This protein binds this small molecule.
Small molecule (SMILES): O=C(O)[C@@](O)(COP(=O)(O)O)[C@H](O)[C@H](O)COP(=O)(O)O

Binding-site contacts:
Ligand atom O5 contacts residue LEU335 of chain 1.C at 3.3 Å.
Ligand atom O1P contacts residue GLY403 of chain 1.C at 2.9 Å (h-bond).
Ligand atom O7 contacts residue GLU60 of chain 1.K at 3.4 Å (salt-bridge).
Ligand atom O3 contacts residue HIS294 of chain 1.C at 2.9 Å (h-bond).
Ligand atom O3P contacts residue THR65 of chain 1.K at 2.5 Å (h-bond).
Ligand atom O3 contacts residue KCX201 of chain 1.C at 2.7 Å (h-bond).
Ligand atom O2 contacts residue THR173 of chain 1.C at 2.8 Å (h-bond).
Ligand atom O6 contacts residue ASN123 of chain 1.K at 3.1 Å (h-bond).
Ligand atom O7 contacts residue LYS334 of chain 1.C at 3.0 Å (salt-bridge).
Ligand atom O2 contacts residue LYS175 of chain 1.C at 3.0 Å (salt-bridge).
Ligand atom C contacts residue MG1 of chain 1.KA at 2.8 Å.
Ligand atom O6 contacts residue ASP203 of chain 1.C at 3.1 Å (salt-bridge).
Ligand atom O2 contacts residue MG1 of chain 1.KA at 2.3 Å.
Ligand atom O3 contacts residue MG1 of chain 1.KA at 2.2 Å.
Ligand atom O3P contacts residue GLY404 of chain 1.C at 2.8 Å (h-bond).
Ligand atom O6 contacts residue GLU204 of chain 1.C at 3.3 Å (salt-bridge).
Ligand atom C contacts residue LYS175 of chain 1.C at 3.4 Å.
Ligand atom O3P contacts residue LYS175 of chain 1.C at 3.3 Å.
Ligand atom O2 contacts residue ASP203 of chain 1.C at 3.4 Å (salt-bridge).
Ligand atom O2 contacts residue KCX201 of chain 1.C at 3.1 Å (h-bond).
Ligand atom C2 contacts residue MG1 of chain 1.KA at 2.8 Å.
Ligand atom O6 contacts residue MG1 of chain 1.KA at 2.2 Å.
Ligand atom O3 contacts residue GLU204 of chain 1.C at 2.9 Å (salt-bridge).
Ligand atom O4P contacts residue SER379 of chain 1.C at 3.2 Å (h-bond).
Ligand atom O1 contacts residue LYS175 of chain 1.C at 3.2 Å (salt-bridge).
Ligand atom O4 contacts residue GLY380 of chain 1.C at 3.3 Å (h-bond).
Ligand atom O4 contacts residue SER379 of chain 1.C at 2.8 Å (h-bond).
Ligand atom O6 contacts residue LYS175 of chain 1.C at 3.3 Å (salt-bridge).
Ligand atom O2P contacts residue GLY381 of chain 1.C at 2.8 Å (h-bond).
Ligand atom O5P contacts residue ARG295 of chain 1.C at 2.9 Å (salt-bridge).
Ligand atom O2P contacts residue LYS334 of chain 1.C at 3.0 Å (salt-bridge).
Ligand atom P1 contacts residue THR65 of chain 1.K at 3.5 Å.
Ligand atom O6P contacts residue ARG295 of chain 1.C at 2.9 Å (salt-bridge).
Ligand atom O2P contacts residue TRP66 of chain 1.K at 3.3 Å.
Ligand atom O2P contacts residue THR65 of chain 1.K at 3.4 Å (h-bond).
Ligand atom C3 contacts residue KCX201 of chain 1.C at 3.1 Å.
Ligand atom C3 contacts residue MG1 of chain 1.KA at 3.0 Å.
Ligand atom O4P contacts residue HIS327 of chain 1.C at 2.8 Å (h-bond).
Ligand atom O2P contacts residue GLY380 of chain 1.C at 3.3 Å.
Ligand atom O6 contacts residue LYS177 of chain 1.C at 2.7 Å (salt-bridge).

Sequence of chain 1.C:
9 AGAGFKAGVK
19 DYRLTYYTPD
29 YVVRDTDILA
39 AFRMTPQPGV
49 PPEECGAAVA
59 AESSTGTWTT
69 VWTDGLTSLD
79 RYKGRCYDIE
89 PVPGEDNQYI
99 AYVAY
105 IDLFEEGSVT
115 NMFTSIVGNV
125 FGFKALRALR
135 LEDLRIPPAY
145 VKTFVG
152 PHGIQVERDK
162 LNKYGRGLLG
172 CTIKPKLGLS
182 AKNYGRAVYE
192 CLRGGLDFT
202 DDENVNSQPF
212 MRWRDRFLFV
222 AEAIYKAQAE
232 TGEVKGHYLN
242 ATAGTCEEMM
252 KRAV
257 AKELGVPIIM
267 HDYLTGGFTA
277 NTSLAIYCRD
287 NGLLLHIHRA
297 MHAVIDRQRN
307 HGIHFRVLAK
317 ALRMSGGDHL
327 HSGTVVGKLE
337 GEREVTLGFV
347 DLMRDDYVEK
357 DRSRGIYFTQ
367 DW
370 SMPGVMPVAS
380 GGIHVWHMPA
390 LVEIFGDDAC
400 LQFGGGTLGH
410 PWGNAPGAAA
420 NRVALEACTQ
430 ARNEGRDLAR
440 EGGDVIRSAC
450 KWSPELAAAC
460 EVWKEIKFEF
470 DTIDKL

Sequence of chain 1.K:
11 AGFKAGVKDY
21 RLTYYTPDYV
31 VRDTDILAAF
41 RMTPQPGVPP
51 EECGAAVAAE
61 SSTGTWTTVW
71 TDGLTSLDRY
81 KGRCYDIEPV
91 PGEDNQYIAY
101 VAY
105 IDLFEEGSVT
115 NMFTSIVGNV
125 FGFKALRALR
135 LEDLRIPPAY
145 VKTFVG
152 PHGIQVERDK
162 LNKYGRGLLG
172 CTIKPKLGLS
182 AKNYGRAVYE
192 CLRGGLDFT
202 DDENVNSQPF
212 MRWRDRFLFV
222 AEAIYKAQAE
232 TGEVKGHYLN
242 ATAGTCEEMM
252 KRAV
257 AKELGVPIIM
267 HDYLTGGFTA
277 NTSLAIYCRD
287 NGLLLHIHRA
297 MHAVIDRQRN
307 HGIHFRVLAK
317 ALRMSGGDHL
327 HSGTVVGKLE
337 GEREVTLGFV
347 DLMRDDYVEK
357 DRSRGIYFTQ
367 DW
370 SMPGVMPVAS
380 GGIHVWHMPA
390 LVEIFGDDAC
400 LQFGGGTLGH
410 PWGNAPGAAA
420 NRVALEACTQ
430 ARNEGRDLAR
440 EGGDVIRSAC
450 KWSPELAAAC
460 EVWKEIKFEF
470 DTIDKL